Sequence of chain 1.I:
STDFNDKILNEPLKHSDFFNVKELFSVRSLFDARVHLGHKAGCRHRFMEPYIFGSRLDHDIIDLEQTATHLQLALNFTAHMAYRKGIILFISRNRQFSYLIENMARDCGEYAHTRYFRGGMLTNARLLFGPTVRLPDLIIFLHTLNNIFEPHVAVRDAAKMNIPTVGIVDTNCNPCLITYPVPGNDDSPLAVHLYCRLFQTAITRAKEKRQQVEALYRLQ

Sequence of chain 1.N:
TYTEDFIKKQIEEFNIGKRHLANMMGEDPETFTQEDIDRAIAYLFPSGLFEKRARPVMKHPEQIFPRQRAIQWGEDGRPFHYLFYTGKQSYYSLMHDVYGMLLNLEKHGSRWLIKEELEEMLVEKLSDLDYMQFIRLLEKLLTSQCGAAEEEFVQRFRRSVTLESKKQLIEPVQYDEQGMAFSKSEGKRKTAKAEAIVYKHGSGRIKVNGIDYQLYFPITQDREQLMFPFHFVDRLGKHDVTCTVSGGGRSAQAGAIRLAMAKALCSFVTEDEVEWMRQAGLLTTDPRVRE

A protein and the small-molecule ligand that binds it are described below.
Small molecule (SMILES): NC(=O)CC[C@H](NC(=O)[C@H](CC1=c2ccccc2=NC1)NC(=O)[C@@H]1CCCN1C(=O)[C@@H](N)CC(=O)O)C(=O)NCC(=O)N[C@@H](CS)C(=O)O

Sequence of chain 1.CA:
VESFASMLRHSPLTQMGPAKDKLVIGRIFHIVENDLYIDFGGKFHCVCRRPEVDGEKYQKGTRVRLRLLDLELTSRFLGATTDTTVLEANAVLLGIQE

Binding-site contacts:
Ligand atom O contacts residue ARG169 of chain 1.I at 3.3 Å (salt-bridge).
Ligand atom O contacts residue ARG149 of chain 1.I at 3.9 Å.
Ligand atom CE2 contacts residue GLN150 of chain 1.I at 3.8 Å.
Ligand atom CD1 contacts residue GLN150 of chain 1.I at 4.0 Å.
Ligand atom CB contacts residue SER152 of chain 1.I at 4.0 Å.
Ligand atom O contacts residue LEU224 of chain 1.N at 3.8 Å.
Ligand atom NE1 contacts residue GLN150 of chain 1.I at 3.9 Å.
Ligand atom C contacts residue LEU224 of chain 1.N at 4.0 Å (hydrophobic).
Ligand atom CG contacts residue TYR113 of chain 1.CA at 3.2 Å (hydrophobic).
Ligand atom CD contacts residue ARG223 of chain 1.N at 3.3 Å.
Ligand atom CD contacts residue TYR113 of chain 1.CA at 3.8 Å (hydrophobic).
Ligand atom CG contacts residue LEU224 of chain 1.N at 4.0 Å (hydrophobic).
Ligand atom CB contacts residue ARG149 of chain 1.I at 3.8 Å.
Ligand atom O contacts residue ARG149 of chain 1.I at 2.9 Å (salt-bridge).
Ligand atom O contacts residue HIS106 of chain 1.CA at 3.2 Å (h-bond).
Ligand atom CH2 contacts residue HIS106 of chain 1.CA at 3.8 Å.
Ligand atom CA contacts residue LEU224 of chain 1.N at 3.7 Å (hydrophobic).
Ligand atom O contacts residue MET162 of chain 1.N at 3.9 Å.
Ligand atom OD2 contacts residue ARG149 of chain 1.I at 2.9 Å (salt-bridge).
Ligand atom CZ3 contacts residue HIS106 of chain 1.CA at 3.6 Å.
Ligand atom CA contacts residue VAL108 of chain 1.CA at 4.0 Å (hydrophobic).
Ligand atom CB contacts residue TYR113 of chain 1.CA at 3.2 Å (hydrophobic).
Ligand atom NE2 contacts residue ARG223 of chain 1.N at 3.3 Å (salt-bridge).
Ligand atom N contacts residue ARG149 of chain 1.I at 4.0 Å.
Ligand atom C contacts residue ARG149 of chain 1.I at 3.5 Å.
Ligand atom CZ2 contacts residue GLN150 of chain 1.I at 3.5 Å.
Ligand atom CA contacts residue ARG149 of chain 1.I at 4.0 Å.
Ligand atom CD2 contacts residue GLN150 of chain 1.I at 4.0 Å.
Ligand atom O contacts residue TYR166 of chain 1.N at 3.1 Å.
Ligand atom SG contacts residue TYR166 of chain 1.N at 3.6 Å.
Ligand atom CB contacts residue VAL108 of chain 1.CA at 3.9 Å (hydrophobic).
Ligand atom C contacts residue ARG149 of chain 1.I at 3.6 Å.
Ligand atom CG contacts residue ARG149 of chain 1.I at 3.4 Å.
Ligand atom OXT contacts residue ARG149 of chain 1.I at 2.8 Å (salt-bridge).
Ligand atom CH2 contacts residue GLN150 of chain 1.I at 3.8 Å.
Ligand atom CB contacts residue ARG149 of chain 1.I at 3.6 Å.
Ligand atom OE1 contacts residue ARG223 of chain 1.N at 2.5 Å (salt-bridge).
Ligand atom N contacts residue LEU224 of chain 1.N at 4.0 Å.
Ligand atom CG contacts residue ARG149 of chain 1.I at 4.0 Å.
Ligand atom OD1 contacts residue ARG149 of chain 1.I at 2.6 Å (salt-bridge).